The small molecule below binds the protein below.
Small molecule (SMILES): O=c1ccn([C@H]2C[C@H](O)[C@@H](CO[P](=O)(O)N[P](=O)(O)OP(=O)(O)O)O2)c(=O)[nH]1

Sequence of chain 1.A:
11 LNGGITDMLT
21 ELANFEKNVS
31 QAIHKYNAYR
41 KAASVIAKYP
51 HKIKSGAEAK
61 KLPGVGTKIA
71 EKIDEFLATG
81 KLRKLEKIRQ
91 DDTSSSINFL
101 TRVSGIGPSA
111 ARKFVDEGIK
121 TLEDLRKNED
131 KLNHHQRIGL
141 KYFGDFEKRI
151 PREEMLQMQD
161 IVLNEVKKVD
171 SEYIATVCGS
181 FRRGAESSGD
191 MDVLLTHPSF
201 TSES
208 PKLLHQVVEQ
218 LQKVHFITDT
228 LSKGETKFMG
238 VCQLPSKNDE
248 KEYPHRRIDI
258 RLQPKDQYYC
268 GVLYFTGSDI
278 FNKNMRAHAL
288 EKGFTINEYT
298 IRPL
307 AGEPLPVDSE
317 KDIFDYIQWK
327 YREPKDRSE

Binding-site contacts:
Ligand atom C1' contacts residue TYR271 of chain 1.A at 3.5 Å (hydrophobic).
Ligand atom C5' contacts residue ASP192 of chain 1.A at 3.5 Å.
Ligand atom O2B contacts residue MG1 of chain 1.G at 2.1 Å.
Ligand atom C2' contacts residue ASN279 of chain 1.A at 3.4 Å.
Ligand atom PB contacts residue MG1 of chain 1.G at 3.1 Å.
Ligand atom N3 contacts residue ASP276 of chain 1.A at 3.7 Å.
Ligand atom O2A contacts residue MG1 of chain 1.G at 2.1 Å.
Ligand atom PG contacts residue GLY189 of chain 1.A at 3.5 Å.
Ligand atom O3G contacts residue GLY189 of chain 1.A at 3.4 Å (h-bond).
Ligand atom C4 contacts residue ASP276 of chain 1.A at 3.5 Å.
Ligand atom O3' contacts residue ARG183 of chain 1.A at 3.5 Å (salt-bridge).
Ligand atom O1B contacts residue SER180 of chain 1.A at 3.7 Å.
Ligand atom O3G contacts residue MG1 of chain 1.G at 2.5 Å.
Ligand atom PA contacts residue NA1 of chain 1.H at 3.3 Å.
Ligand atom O2B contacts residue GLY179 of chain 1.A at 3.4 Å.
Ligand atom O2G contacts residue SER180 of chain 1.A at 2.7 Å (h-bond).
Ligand atom C4' contacts residue PHE272 of chain 1.A at 3.5 Å (hydrophobic).
Ligand atom O2G contacts residue GLY189 of chain 1.A at 2.8 Å (h-bond).
Ligand atom O5' contacts residue NA1 of chain 1.H at 3.6 Å.
Ligand atom O2G contacts residue SER188 of chain 1.A at 3.5 Å.
Ligand atom N3A contacts residue MG1 of chain 1.G at 3.5 Å.
Ligand atom O1G contacts residue ARG149 of chain 1.A at 3.0 Å (salt-bridge).
Ligand atom O3' contacts residue GLY274 of chain 1.A at 3.3 Å.
Ligand atom O3G contacts residue ASP190 of chain 1.A at 3.1 Å (salt-bridge).
Ligand atom O2 contacts residue TYR271 of chain 1.A at 3.2 Å.
Ligand atom PG contacts residue MG1 of chain 1.G at 3.7 Å.
Ligand atom O1B contacts residue ARG183 of chain 1.A at 2.8 Å (salt-bridge).
Ligand atom PA contacts residue MG1 of chain 1.G at 3.3 Å.
Ligand atom O2B contacts residue ASP192 of chain 1.A at 3.2 Å (salt-bridge).
Ligand atom O2 contacts residue ASN279 of chain 1.A at 2.9 Å (h-bond).
Ligand atom C5 contacts residue ASP276 of chain 1.A at 3.7 Å.
Ligand atom O2A contacts residue NA1 of chain 1.H at 2.2 Å (h-bond).
Ligand atom O3' contacts residue THR273 of chain 1.A at 3.4 Å (h-bond).
Ligand atom PG contacts residue ARG149 of chain 1.A at 3.6 Å.
Ligand atom C2' contacts residue TYR271 of chain 1.A at 3.3 Å (hydrophobic).
Ligand atom O2A contacts residue ASP190 of chain 1.A at 3.1 Å (salt-bridge).
Ligand atom C2' contacts residue GLY274 of chain 1.A at 3.5 Å.
Ligand atom O2B contacts residue SER180 of chain 1.A at 3.0 Å (h-bond).
Ligand atom O2A contacts residue ASP192 of chain 1.A at 3.2 Å (salt-bridge).
Ligand atom O2G contacts residue ARG149 of chain 1.A at 3.1 Å (salt-bridge).